Binding-site contacts:
Ligand atom C3 contacts residue ASN129 of chain 1.A at 3.8 Å.
Ligand atom C4 contacts residue ASN129 of chain 1.A at 4.3 Å.
Ligand atom N2 contacts residue ASN129 of chain 1.A at 3.0 Å (h-bond).
Ligand atom C1 contacts residue ASN129 of chain 1.A at 1.5 Å.
Ligand atom O5 contacts residue ASN129 of chain 1.A at 2.4 Å (h-bond).
Ligand atom C8 contacts residue ASN129 of chain 1.A at 3.2 Å.
Ligand atom C5 contacts residue ASN129 of chain 1.A at 3.6 Å.
Ligand atom C7 contacts residue ASN129 of chain 1.A at 3.1 Å.
Ligand atom O7 contacts residue ASN129 of chain 1.A at 3.6 Å.
Ligand atom C2 contacts residue ASN129 of chain 1.A at 2.7 Å.

Sequence of chain 1.A:
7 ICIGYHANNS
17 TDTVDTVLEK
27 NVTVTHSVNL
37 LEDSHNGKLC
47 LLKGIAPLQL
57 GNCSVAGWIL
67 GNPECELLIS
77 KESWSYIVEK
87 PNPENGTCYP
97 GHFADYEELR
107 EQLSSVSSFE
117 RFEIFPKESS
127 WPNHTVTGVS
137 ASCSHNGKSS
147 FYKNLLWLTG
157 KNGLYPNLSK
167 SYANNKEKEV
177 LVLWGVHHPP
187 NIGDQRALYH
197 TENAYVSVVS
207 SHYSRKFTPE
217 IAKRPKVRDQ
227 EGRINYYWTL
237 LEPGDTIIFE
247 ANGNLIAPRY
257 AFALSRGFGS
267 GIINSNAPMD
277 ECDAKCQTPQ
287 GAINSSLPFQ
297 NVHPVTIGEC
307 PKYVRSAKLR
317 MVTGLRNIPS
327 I

The small molecule below binds the protein below.
Small molecule (SMILES): CC(=O)N[C@@H]1[C@@H](O)[C@H](O)[C@@H](CO)O[C@H]1O